The protein below binds the small molecule below.
Small molecule (SMILES): O=C(O)CNC(=O)c1ncc(-c2cn(CCCc3ccc(Cl)cc3)nn2)cc1O

Sequence of chain 1.A:
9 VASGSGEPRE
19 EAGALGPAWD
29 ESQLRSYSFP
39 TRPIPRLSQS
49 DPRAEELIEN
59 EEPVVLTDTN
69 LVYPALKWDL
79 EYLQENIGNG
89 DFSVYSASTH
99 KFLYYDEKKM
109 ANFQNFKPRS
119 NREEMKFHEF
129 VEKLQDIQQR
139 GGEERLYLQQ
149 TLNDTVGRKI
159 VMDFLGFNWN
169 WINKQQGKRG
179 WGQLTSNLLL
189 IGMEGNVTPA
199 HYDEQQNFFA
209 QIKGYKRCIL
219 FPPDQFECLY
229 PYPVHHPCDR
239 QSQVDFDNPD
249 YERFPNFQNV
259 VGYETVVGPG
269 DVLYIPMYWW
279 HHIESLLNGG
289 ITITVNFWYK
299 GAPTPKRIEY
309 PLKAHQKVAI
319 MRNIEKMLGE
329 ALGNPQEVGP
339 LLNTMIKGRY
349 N

Binding-site contacts:
Ligand atom C06 contacts residue ZN1 of chain 1.O at 3.0 Å.
Ligand atom N09 contacts residue HIS199 of chain 1.A at 3.2 Å (h-bond).
Ligand atom O03 contacts residue PHE207 of chain 1.A at 3.1 Å.
Ligand atom C12 contacts residue TYR102 of chain 1.A at 3.5 Å (hydrophobic).
Ligand atom N25 contacts residue TYR102 of chain 1.A at 3.9 Å.
Ligand atom CL22 contacts residue GLN203 of chain 1.A at 3.2 Å.
Ligand atom N25 contacts residue ARG238 of chain 1.A at 3.9 Å.
Ligand atom C02 contacts residue ILE281 of chain 1.A at 3.6 Å (hydrophobic).
Ligand atom CL22 contacts residue TRP296 of chain 1.A at 3.8 Å.
Ligand atom C06 contacts residue HIS199 of chain 1.A at 3.7 Å.
Ligand atom O07 contacts residue ZN1 of chain 1.O at 2.3 Å.
Ligand atom C10 contacts residue HIS199 of chain 1.A at 4.0 Å.
Ligand atom C10 contacts residue ASP201 of chain 1.A at 3.3 Å.
Ligand atom O01 contacts residue ILE281 of chain 1.A at 3.9 Å.
Ligand atom N05 contacts residue LEU188 of chain 1.A at 3.8 Å.
Ligand atom O03 contacts residue LYS214 of chain 1.A at 2.7 Å (salt-bridge).
Ligand atom N26 contacts residue TYR102 of chain 1.A at 3.1 Å (h-bond).
Ligand atom C02 contacts residue LEU188 of chain 1.A at 3.7 Å (hydrophobic).
Ligand atom C02 contacts residue LYS214 of chain 1.A at 3.7 Å.
Ligand atom C02 contacts residue TYR145 of chain 1.A at 3.4 Å (hydrophobic).
Ligand atom O01 contacts residue THR196 of chain 1.A at 2.8 Å (h-bond).
Ligand atom N09 contacts residue TRP296 of chain 1.A at 3.8 Å.
Ligand atom O29 contacts residue GLN147 of chain 1.A at 3.0 Å (h-bond).
Ligand atom O03 contacts residue LEU188 of chain 1.A at 3.6 Å.
Ligand atom C10 contacts residue TYR102 of chain 1.A at 3.6 Å (hydrophobic).
Ligand atom O01 contacts residue TYR145 of chain 1.A at 2.6 Å (h-bond).
Ligand atom C10 contacts residue ZN1 of chain 1.O at 3.1 Å.
Ligand atom C04 contacts residue ILE281 of chain 1.A at 3.7 Å (hydrophobic).
Ligand atom N05 contacts residue THR196 of chain 1.A at 3.9 Å.
Ligand atom N26 contacts residue ARG238 of chain 1.A at 3.3 Å (salt-bridge).
Ligand atom O07 contacts residue HIS279 of chain 1.A at 3.5 Å (h-bond).
Ligand atom N09 contacts residue ASP201 of chain 1.A at 3.5 Å (salt-bridge).
Ligand atom N09 contacts residue ZN1 of chain 1.O at 2.2 Å.
Ligand atom O03 contacts residue ILE281 of chain 1.A at 3.3 Å.
Ligand atom C11 contacts residue TYR102 of chain 1.A at 3.6 Å (hydrophobic).
Ligand atom C02 contacts residue THR196 of chain 1.A at 3.8 Å.
Ligand atom C08 contacts residue HIS199 of chain 1.A at 3.7 Å.
Ligand atom O07 contacts residue HIS199 of chain 1.A at 3.4 Å (h-bond).
Ligand atom O03 contacts residue TYR145 of chain 1.A at 3.5 Å (h-bond).
Ligand atom C08 contacts residue ZN1 of chain 1.O at 3.0 Å.